This small molecule binds to this protein.
Small molecule (SMILES): CCCCCCCC(=O)O

Sequence of chain 1.K:
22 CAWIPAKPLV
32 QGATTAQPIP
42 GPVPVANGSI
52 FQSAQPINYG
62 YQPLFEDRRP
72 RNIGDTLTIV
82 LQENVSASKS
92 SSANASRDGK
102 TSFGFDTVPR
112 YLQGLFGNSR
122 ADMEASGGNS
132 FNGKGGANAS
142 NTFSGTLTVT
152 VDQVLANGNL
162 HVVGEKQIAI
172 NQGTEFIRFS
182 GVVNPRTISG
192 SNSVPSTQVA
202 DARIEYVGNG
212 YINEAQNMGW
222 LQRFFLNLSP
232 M

Sequence of chain 1.J:
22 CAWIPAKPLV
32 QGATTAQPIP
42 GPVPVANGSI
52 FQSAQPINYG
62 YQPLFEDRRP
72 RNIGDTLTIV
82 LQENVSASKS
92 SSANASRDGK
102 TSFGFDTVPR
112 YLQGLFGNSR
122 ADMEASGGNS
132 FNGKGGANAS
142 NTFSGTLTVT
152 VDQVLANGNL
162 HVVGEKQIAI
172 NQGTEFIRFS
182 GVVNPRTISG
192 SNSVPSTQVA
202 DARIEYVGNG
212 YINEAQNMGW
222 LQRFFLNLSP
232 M

Sequence of chain 1.I:
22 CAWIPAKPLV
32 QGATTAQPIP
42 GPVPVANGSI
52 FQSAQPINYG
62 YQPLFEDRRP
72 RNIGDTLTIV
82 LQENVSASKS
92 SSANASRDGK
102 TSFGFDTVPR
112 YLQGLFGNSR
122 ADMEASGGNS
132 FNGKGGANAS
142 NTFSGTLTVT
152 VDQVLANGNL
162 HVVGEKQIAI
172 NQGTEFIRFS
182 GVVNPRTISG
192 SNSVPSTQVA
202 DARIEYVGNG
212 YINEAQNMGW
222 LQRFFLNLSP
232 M

Binding-site contacts:
Ligand atom C4 contacts residue TRP221 of chain 1.J at 4.3 Å (hydrophobic).
Ligand atom C5 contacts residue TRP221 of chain 1.J at 4.3 Å (hydrophobic).
Ligand atom C6 contacts residue TRP221 of chain 1.J at 4.5 Å (hydrophobic).
Ligand atom C2 contacts residue CYS22 of chain 1.K at 2.6 Å (hydrophobic).
Ligand atom C4 contacts residue LEU229 of chain 1.I at 4.0 Å (hydrophobic).
Ligand atom C3 contacts residue CYS22 of chain 1.K at 3.6 Å (hydrophobic).
Ligand atom O1 contacts residue CYS22 of chain 1.K at 2.6 Å (h-bond).
Ligand atom C2 contacts residue LEU229 of chain 1.I at 3.9 Å (hydrophobic).
Ligand atom C2 contacts residue ASN228 of chain 1.I at 3.9 Å.
Ligand atom C1 contacts residue TRP24 of chain 1.K at 4.2 Å (hydrophobic).
Ligand atom C7 contacts residue TRP221 of chain 1.J at 3.7 Å (hydrophobic).
Ligand atom C1 contacts residue CYS22 of chain 1.K at 1.7 Å (hydrophobic).
Ligand atom O1 contacts residue TRP24 of chain 1.K at 3.3 Å.
Ligand atom C1 contacts residue ASN228 of chain 1.I at 4.5 Å.
Ligand atom C3 contacts residue LEU229 of chain 1.I at 4.2 Å (hydrophobic).
Ligand atom O1 contacts residue LEU229 of chain 1.I at 4.2 Å.
Ligand atom C8 contacts residue TRP221 of chain 1.J at 4.0 Å (hydrophobic).
Ligand atom C1 contacts residue ALA23 of chain 1.K at 4.4 Å (hydrophobic).
Ligand atom C1 contacts residue LEU229 of chain 1.I at 4.3 Å (hydrophobic).